Binding-site contacts:
Ligand atom C8 contacts residue SER696 of chain 1.C at 3.8 Å.
Ligand atom C4 contacts residue ASN697 of chain 1.C at 4.2 Å.
Ligand atom C4 contacts residue TYR784 of chain 1.A at 4.5 Å (hydrophobic).
Ligand atom O7 contacts residue ASN697 of chain 1.C at 3.4 Å (h-bond).
Ligand atom C2 contacts residue ASN697 of chain 1.C at 2.4 Å.
Ligand atom N2 contacts residue ASN697 of chain 1.C at 2.8 Å (h-bond).
Ligand atom O4 contacts residue TYR784 of chain 1.A at 4.4 Å.
Ligand atom C7 contacts residue ASN697 of chain 1.C at 3.3 Å.
Ligand atom C1 contacts residue ASN697 of chain 1.C at 1.4 Å.
Ligand atom C1 contacts residue TYR784 of chain 1.A at 4.3 Å (hydrophobic).
Ligand atom O5 contacts residue TYR784 of chain 1.A at 4.1 Å.
Ligand atom C8 contacts residue ASN697 of chain 1.C at 4.0 Å.
Ligand atom C5 contacts residue TYR784 of chain 1.A at 3.5 Å (hydrophobic).
Ligand atom C6 contacts residue TYR784 of chain 1.A at 4.0 Å (hydrophobic).
Ligand atom C5 contacts residue ASN697 of chain 1.C at 3.7 Å.
Ligand atom O5 contacts residue ASN697 of chain 1.C at 2.4 Å (h-bond).
Ligand atom C3 contacts residue ASN697 of chain 1.C at 3.8 Å.

A protein and the small-molecule ligand that binds it are described below.
Small molecule (SMILES): CC(=O)N[C@@H]1[C@@H](O)[C@H](O)[C@@H](CO)O[C@H]1O

Sequence of chain 1.A:
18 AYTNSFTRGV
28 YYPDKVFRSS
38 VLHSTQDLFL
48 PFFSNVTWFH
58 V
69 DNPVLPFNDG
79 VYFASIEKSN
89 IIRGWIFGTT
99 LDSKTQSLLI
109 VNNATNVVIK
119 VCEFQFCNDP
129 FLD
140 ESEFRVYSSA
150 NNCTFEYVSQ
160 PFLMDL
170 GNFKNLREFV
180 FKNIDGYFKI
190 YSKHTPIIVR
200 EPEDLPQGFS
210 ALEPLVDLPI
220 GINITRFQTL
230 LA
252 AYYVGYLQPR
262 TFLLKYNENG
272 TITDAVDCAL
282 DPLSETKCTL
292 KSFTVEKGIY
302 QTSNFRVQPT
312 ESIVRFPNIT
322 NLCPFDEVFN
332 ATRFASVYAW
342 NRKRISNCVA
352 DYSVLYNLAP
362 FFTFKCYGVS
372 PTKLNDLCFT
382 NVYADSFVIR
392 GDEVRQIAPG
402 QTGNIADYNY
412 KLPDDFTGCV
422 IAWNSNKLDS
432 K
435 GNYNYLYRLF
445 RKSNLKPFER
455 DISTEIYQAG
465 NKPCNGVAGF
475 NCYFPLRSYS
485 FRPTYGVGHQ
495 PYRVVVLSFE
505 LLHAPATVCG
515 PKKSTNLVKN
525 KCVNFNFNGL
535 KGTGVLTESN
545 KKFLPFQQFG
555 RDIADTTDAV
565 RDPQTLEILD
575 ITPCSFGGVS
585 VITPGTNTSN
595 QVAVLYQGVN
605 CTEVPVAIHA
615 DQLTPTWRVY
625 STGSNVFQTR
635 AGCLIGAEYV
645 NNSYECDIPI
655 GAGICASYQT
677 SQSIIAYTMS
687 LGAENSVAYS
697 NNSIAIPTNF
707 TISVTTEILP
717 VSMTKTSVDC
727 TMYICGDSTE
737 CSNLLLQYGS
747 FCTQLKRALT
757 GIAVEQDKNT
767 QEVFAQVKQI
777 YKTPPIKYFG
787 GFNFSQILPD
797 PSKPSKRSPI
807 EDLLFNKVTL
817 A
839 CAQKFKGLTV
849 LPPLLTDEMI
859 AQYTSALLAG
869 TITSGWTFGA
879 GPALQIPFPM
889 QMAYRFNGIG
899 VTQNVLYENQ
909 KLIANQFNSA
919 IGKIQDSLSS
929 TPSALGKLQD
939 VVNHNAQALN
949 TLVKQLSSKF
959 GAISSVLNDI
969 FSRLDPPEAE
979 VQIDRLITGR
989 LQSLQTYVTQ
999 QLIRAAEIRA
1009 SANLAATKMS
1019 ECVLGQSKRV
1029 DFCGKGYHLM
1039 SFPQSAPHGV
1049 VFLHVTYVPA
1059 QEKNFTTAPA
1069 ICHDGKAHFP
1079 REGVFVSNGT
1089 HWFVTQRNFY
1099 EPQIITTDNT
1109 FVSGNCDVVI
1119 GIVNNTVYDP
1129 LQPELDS

Sequence of chain 1.C:
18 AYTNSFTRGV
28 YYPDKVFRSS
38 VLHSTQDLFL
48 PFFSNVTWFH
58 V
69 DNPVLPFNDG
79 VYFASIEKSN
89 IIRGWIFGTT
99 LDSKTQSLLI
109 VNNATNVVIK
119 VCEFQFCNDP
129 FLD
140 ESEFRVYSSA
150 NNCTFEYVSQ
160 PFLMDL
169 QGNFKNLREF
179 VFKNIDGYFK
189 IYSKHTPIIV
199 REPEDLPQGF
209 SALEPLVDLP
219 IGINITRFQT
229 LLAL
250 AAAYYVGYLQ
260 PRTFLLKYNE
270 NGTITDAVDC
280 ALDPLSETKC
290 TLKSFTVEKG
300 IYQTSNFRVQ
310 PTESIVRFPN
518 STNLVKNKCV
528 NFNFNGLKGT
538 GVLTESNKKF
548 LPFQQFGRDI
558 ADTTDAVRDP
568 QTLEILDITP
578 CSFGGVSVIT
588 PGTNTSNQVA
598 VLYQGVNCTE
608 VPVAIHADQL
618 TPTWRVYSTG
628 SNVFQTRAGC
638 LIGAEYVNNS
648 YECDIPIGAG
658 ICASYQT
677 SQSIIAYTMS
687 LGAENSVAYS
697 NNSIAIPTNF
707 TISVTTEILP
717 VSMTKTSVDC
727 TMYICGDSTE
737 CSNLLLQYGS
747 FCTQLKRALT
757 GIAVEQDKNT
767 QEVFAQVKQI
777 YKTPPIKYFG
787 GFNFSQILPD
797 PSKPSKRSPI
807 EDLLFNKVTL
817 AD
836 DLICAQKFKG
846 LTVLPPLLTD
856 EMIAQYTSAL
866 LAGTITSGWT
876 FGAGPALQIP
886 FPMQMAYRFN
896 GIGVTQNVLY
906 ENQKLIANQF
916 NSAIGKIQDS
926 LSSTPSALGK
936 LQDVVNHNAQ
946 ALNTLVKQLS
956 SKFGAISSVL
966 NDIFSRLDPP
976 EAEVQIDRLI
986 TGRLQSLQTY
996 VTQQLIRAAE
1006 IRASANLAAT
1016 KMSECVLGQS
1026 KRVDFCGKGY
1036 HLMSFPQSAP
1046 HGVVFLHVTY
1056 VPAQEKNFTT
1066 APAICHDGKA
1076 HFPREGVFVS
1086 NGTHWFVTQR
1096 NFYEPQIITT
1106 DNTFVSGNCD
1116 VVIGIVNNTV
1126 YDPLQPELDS